Binding-site contacts:
Ligand atom C33 contacts residue PHE161 of chain 1.B at 3.8 Å (hydrophobic).
Ligand atom C26 contacts residue THR95 of chain 1.B at 3.7 Å.
Ligand atom N22 contacts residue VAL31 of chain 1.B at 3.6 Å.
Ligand atom CL3 contacts residue LYS50 of chain 1.B at 3.6 Å.
Ligand atom C38 contacts residue THR95 of chain 1.B at 3.7 Å.
Ligand atom C24 contacts residue THR159 of chain 1.B at 3.6 Å.
Ligand atom C17 contacts residue MET98 of chain 1.B at 3.9 Å (hydrophobic).
Ligand atom C15 contacts residue GLY101 of chain 1.B at 3.5 Å.
Ligand atom C31 contacts residue VAL80 of chain 1.B at 3.7 Å (hydrophobic).
Ligand atom F34 contacts residue MET71 of chain 1.B at 3.2 Å.
Ligand atom C16 contacts residue GLY101 of chain 1.B at 3.4 Å.
Ligand atom C19 contacts residue MET98 of chain 1.B at 3.2 Å (hydrophobic).
Ligand atom N20 contacts residue ALA48 of chain 1.B at 3.5 Å.
Ligand atom C24 contacts residue ASP160 of chain 1.B at 3.8 Å.
Ligand atom C35 contacts residue ASP160 of chain 1.B at 3.5 Å.
Ligand atom C33 contacts residue ASP160 of chain 1.B at 3.6 Å.
Ligand atom C19 contacts residue ALA48 of chain 1.B at 3.7 Å (hydrophobic).
Ligand atom C32 contacts residue PHE161 of chain 1.B at 3.4 Å (hydrophobic).
Ligand atom F34 contacts residue PHE161 of chain 1.B at 2.7 Å.
Ligand atom C30 contacts residue THR95 of chain 1.B at 3.6 Å.
Ligand atom C25 contacts residue ASP160 of chain 1.B at 3.2 Å.
Ligand atom N18 contacts residue MET98 of chain 1.B at 3.2 Å (h-bond).
Ligand atom C33 contacts residue MET71 of chain 1.B at 3.7 Å (hydrophobic).
Ligand atom C29 contacts residue ASP160 of chain 1.B at 3.8 Å.
Ligand atom C16 contacts residue MET98 of chain 1.B at 3.5 Å (hydrophobic).
Ligand atom F34 contacts residue ASP160 of chain 1.B at 3.2 Å.
Ligand atom C36 contacts residue THR95 of chain 1.B at 3.2 Å.
Ligand atom CL3 contacts residue ALA48 of chain 1.B at 3.1 Å.
Ligand atom N20 contacts residue LEU149 of chain 1.B at 3.5 Å.
Ligand atom C25 contacts residue THR159 of chain 1.B at 3.5 Å.
Ligand atom C35 contacts residue LEU163 of chain 1.B at 3.6 Å (hydrophobic).
Ligand atom C38 contacts residue VAL31 of chain 1.B at 3.8 Å (hydrophobic).
Ligand atom CL3 contacts residue LEU93 of chain 1.B at 3.2 Å.
Ligand atom CL3 contacts residue THR95 of chain 1.B at 3.0 Å.
Ligand atom C19 contacts residue LEU149 of chain 1.B at 3.8 Å (hydrophobic).
Ligand atom C28 contacts residue ASP160 of chain 1.B at 3.5 Å.
Ligand atom C38 contacts residue ALA48 of chain 1.B at 3.7 Å (hydrophobic).
Ligand atom O27 contacts residue THR95 of chain 1.B at 3.7 Å.
Ligand atom C28 contacts residue LEU93 of chain 1.B at 3.7 Å (hydrophobic).
Ligand atom C21 contacts residue LEU149 of chain 1.B at 3.8 Å (hydrophobic).

Sequence of chain 1.B:
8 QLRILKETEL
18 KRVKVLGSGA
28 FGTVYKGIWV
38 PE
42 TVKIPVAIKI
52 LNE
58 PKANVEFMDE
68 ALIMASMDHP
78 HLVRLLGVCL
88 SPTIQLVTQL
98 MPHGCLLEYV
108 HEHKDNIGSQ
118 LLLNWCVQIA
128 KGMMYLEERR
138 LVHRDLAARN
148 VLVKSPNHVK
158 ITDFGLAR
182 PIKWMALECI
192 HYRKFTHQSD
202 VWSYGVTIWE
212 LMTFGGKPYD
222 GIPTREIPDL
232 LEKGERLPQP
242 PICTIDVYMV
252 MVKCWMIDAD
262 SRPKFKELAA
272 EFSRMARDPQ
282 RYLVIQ

This small molecule binds to this protein.
Small molecule (SMILES): CS(=O)(=O)CCNCc1ccc(-c2ccc3ncnc(Nc4ccc(OCc5cccc(F)c5)c(Cl)c4)c3c2)o1